The protein below binds the small molecule below.
Small molecule (SMILES): CC(=O)N[C@@H]1[C@@H](O)[C@H](O)[C@@H](CO)O[C@H]1O

Sequence of chain 1.A:
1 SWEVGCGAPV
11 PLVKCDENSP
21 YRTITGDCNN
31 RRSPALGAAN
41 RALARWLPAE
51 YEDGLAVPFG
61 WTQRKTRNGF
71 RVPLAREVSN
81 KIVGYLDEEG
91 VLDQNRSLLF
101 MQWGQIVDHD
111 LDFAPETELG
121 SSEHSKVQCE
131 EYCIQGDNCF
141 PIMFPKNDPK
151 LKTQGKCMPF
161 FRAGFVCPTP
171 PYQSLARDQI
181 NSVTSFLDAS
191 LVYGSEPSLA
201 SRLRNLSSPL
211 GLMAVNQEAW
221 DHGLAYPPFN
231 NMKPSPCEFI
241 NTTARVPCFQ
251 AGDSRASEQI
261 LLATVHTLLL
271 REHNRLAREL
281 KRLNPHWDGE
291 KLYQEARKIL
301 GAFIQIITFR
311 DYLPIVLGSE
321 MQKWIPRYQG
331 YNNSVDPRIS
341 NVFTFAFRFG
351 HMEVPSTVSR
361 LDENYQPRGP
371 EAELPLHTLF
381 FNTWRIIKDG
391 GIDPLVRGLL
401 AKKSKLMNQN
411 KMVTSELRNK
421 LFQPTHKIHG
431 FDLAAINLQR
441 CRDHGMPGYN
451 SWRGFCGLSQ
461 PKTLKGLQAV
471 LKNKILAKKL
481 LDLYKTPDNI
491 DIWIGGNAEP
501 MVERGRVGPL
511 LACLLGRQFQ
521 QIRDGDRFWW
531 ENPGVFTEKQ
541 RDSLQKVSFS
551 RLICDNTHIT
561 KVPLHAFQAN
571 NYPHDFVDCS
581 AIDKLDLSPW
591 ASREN

Binding-site contacts:
Ligand atom C4 contacts residue ASN332 of chain 1.A at 4.2 Å.
Ligand atom C7 contacts residue ASN332 of chain 1.A at 3.4 Å.
Ligand atom O6 contacts residue VAL335 of chain 1.A at 4.0 Å.
Ligand atom O7 contacts residue ASN332 of chain 1.A at 3.5 Å (h-bond).
Ligand atom C2 contacts residue ASN332 of chain 1.A at 2.4 Å.
Ligand atom O5 contacts residue ASN332 of chain 1.A at 2.4 Å (h-bond).
Ligand atom C8 contacts residue ASN332 of chain 1.A at 4.3 Å.
Ligand atom C1 contacts residue ASN332 of chain 1.A at 1.4 Å.
Ligand atom O6 contacts residue SER334 of chain 1.A at 3.8 Å.
Ligand atom N2 contacts residue ASN332 of chain 1.A at 3.0 Å (h-bond).
Ligand atom C1 contacts residue SER334 of chain 1.A at 4.2 Å.
Ligand atom O5 contacts residue SER334 of chain 1.A at 4.2 Å.
Ligand atom C3 contacts residue ASN332 of chain 1.A at 3.8 Å.
Ligand atom C1 contacts residue VAL335 of chain 1.A at 4.1 Å (hydrophobic).
Ligand atom C5 contacts residue ASN332 of chain 1.A at 3.7 Å.
Ligand atom O5 contacts residue VAL335 of chain 1.A at 3.7 Å.